Sequence of chain 1.A:
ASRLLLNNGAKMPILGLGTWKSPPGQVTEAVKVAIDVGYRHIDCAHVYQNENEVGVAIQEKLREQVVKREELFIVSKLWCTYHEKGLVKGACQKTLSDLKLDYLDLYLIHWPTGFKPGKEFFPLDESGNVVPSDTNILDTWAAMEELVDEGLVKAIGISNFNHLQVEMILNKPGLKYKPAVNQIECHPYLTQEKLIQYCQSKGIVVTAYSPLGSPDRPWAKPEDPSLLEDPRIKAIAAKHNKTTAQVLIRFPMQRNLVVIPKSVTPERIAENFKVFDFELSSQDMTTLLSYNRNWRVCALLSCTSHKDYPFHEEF

The protein below binds the small molecule below.
Small molecule (SMILES): O=C(O)Cc1nn(Cc2nc3cc(C(F)(F)F)ccc3s2)c(=O)c2nccnc12

Binding-site contacts:
Ligand atom O1 contacts residue LEU300 of chain 1.A at 3.5 Å.
Ligand atom O3 contacts residue TRP111 of chain 1.A at 3.0 Å (h-bond).
Ligand atom C14 contacts residue THR113 of chain 1.A at 3.5 Å.
Ligand atom O2 contacts residue NAP1 of chain 1.B at 2.9 Å.
Ligand atom C7 contacts residue TRP20 of chain 1.A at 3.2 Å (hydrophobic).
Ligand atom C18 contacts residue NAP1 of chain 1.B at 3.5 Å.
Ligand atom O3 contacts residue NAP1 of chain 1.B at 3.6 Å.
Ligand atom O2 contacts residue HIS110 of chain 1.A at 2.6 Å (h-bond).
Ligand atom O1 contacts residue PHE122 of chain 1.A at 3.6 Å.
Ligand atom O1 contacts residue TRP219 of chain 1.A at 3.5 Å.
Ligand atom C3 contacts residue TRP20 of chain 1.A at 3.6 Å (hydrophobic).
Ligand atom C14 contacts residue TRP111 of chain 1.A at 3.4 Å (hydrophobic).
Ligand atom N4 contacts residue TRP20 of chain 1.A at 3.0 Å (h-bond).
Ligand atom C15 contacts residue TRP111 of chain 1.A at 3.4 Å (hydrophobic).
Ligand atom F3 contacts residue TYR309 of chain 1.A at 3.3 Å.
Ligand atom O3 contacts residue HIS110 of chain 1.A at 2.9 Å (h-bond).
Ligand atom C17 contacts residue NAP1 of chain 1.B at 3.6 Å.
Ligand atom C11 contacts residue TRP111 of chain 1.A at 3.4 Å (hydrophobic).
Ligand atom N3 contacts residue LEU300 of chain 1.A at 3.5 Å.
Ligand atom N3 contacts residue TRP111 of chain 1.A at 3.6 Å.
Ligand atom F3 contacts residue PRO310 of chain 1.A at 3.2 Å.
Ligand atom C17 contacts residue TRP20 of chain 1.A at 3.6 Å (hydrophobic).
Ligand atom C13 contacts residue TRP111 of chain 1.A at 3.4 Å (hydrophobic).
Ligand atom F2 contacts residue THR113 of chain 1.A at 3.3 Å.
Ligand atom C10 contacts residue LEU300 of chain 1.A at 3.5 Å (hydrophobic).
Ligand atom C4 contacts residue TRP20 of chain 1.A at 3.6 Å (hydrophobic).
Ligand atom N5 contacts residue PHE122 of chain 1.A at 3.5 Å.
Ligand atom O2 contacts residue TYR48 of chain 1.A at 2.7 Å (h-bond).
Ligand atom F2 contacts residue TYR309 of chain 1.A at 3.6 Å.
Ligand atom F1 contacts residue PRO310 of chain 1.A at 3.4 Å.
Ligand atom C18 contacts residue HIS110 of chain 1.A at 3.1 Å.
Ligand atom F1 contacts residue THR113 of chain 1.A at 3.2 Å.
Ligand atom N2 contacts residue CYS298 of chain 1.A at 3.5 Å (h-bond).
Ligand atom C12 contacts residue TRP111 of chain 1.A at 3.5 Å (hydrophobic).
Ligand atom C9 contacts residue TRP219 of chain 1.A at 3.4 Å (hydrophobic).
Ligand atom F1 contacts residue TRP111 of chain 1.A at 3.2 Å.
Ligand atom F2 contacts residue CYS303 of chain 1.A at 3.1 Å.
Ligand atom C16 contacts residue TRP111 of chain 1.A at 3.4 Å (hydrophobic).
Ligand atom N1 contacts residue TRP219 of chain 1.A at 3.4 Å.
Ligand atom N3 contacts residue ALA299 of chain 1.A at 3.6 Å.